Binding-site contacts:
Ligand atom C3 contacts residue ASN163 of chain 1.B at 3.8 Å.
Ligand atom O4 contacts residue ARG140 of chain 1.B at 3.2 Å (salt-bridge).
Ligand atom C2 contacts residue LEU180 of chain 1.B at 3.8 Å (hydrophobic).
Ligand atom C7 contacts residue ASN163 of chain 1.B at 3.9 Å.
Ligand atom C2 contacts residue ASN163 of chain 1.B at 2.5 Å.
Ligand atom O3 contacts residue THR178 of chain 1.B at 4.2 Å.
Ligand atom C1 contacts residue ASN163 of chain 1.B at 1.4 Å.
Ligand atom C3 contacts residue ARG140 of chain 1.B at 3.9 Å.
Ligand atom O2 contacts residue SER165 of chain 1.B at 3.7 Å.
Ligand atom C1 contacts residue LEU180 of chain 1.B at 4.2 Å (hydrophobic).
Ligand atom N2 contacts residue ASN163 of chain 1.B at 2.9 Å (h-bond).
Ligand atom O3 contacts residue ARG140 of chain 1.B at 2.8 Å (salt-bridge).
Ligand atom O5 contacts residue ASN163 of chain 1.B at 2.3 Å (h-bond).
Ligand atom O7 contacts residue ASN163 of chain 1.B at 4.4 Å.
Ligand atom C4 contacts residue ASN163 of chain 1.B at 4.2 Å.
Ligand atom C5 contacts residue ASN163 of chain 1.B at 3.6 Å.
Ligand atom C4 contacts residue ARG140 of chain 1.B at 3.8 Å.
Ligand atom O2 contacts residue LEU180 of chain 1.B at 4.5 Å.
Ligand atom O4 contacts residue LEU180 of chain 1.B at 4.4 Å.

Sequence of chain 1.B:
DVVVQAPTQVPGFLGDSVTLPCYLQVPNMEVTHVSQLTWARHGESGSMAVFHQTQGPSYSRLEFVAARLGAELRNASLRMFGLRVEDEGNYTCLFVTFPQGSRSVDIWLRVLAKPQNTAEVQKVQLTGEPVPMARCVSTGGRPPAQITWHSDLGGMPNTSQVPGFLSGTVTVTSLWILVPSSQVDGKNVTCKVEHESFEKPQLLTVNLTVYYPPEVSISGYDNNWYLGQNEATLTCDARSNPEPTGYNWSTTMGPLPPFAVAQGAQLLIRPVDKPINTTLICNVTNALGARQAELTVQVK

This protein binds this small molecule.
Small molecule (SMILES): CC(=O)N[C@H]1CO[C@H](CO[C@@H]2O[C@@H](C)[C@@H](O)[C@@H](O)[C@@H]2O)[C@@H](O)[C@@H]1O